Sequence of chain 1.A:
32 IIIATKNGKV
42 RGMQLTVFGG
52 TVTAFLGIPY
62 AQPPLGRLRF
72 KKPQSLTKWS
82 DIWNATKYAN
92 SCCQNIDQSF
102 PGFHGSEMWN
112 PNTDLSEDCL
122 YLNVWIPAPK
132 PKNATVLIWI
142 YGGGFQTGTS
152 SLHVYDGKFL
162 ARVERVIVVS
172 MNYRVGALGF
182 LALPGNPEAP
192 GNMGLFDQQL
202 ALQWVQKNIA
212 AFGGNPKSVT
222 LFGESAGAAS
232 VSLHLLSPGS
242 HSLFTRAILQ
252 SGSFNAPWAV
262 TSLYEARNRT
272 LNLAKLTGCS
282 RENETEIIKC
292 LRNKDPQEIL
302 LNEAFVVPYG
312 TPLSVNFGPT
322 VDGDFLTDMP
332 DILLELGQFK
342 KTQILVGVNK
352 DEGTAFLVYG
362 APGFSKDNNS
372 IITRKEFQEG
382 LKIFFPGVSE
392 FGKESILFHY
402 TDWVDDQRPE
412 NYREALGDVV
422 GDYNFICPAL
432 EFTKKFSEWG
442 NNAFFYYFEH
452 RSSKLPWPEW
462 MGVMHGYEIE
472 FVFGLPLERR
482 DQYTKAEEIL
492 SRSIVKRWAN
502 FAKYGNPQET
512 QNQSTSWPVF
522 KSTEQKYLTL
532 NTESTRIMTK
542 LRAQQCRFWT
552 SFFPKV

Binding-site contacts:
Ligand atom O5 contacts residue SER366 of chain 1.A at 3.8 Å.
Ligand atom C5 contacts residue GLY364 of chain 1.A at 4.2 Å.
Ligand atom O7 contacts residue ASN369 of chain 1.A at 2.6 Å (h-bond).
Ligand atom C6 contacts residue PHE365 of chain 1.A at 4.0 Å (hydrophobic).
Ligand atom C6 contacts residue SER366 of chain 1.A at 4.0 Å.
Ligand atom N2 contacts residue ASN369 of chain 1.A at 3.0 Å (h-bond).
Ligand atom C8 contacts residue ILE372 of chain 1.A at 4.3 Å (hydrophobic).
Ligand atom C7 contacts residue ASN369 of chain 1.A at 3.0 Å.
Ligand atom C5 contacts residue PHE365 of chain 1.A at 4.3 Å (hydrophobic).
Ligand atom C4 contacts residue ASN369 of chain 1.A at 4.2 Å.
Ligand atom C8 contacts residue ASN370 of chain 1.A at 3.7 Å.
Ligand atom C8 contacts residue ASN369 of chain 1.A at 4.4 Å.
Ligand atom C3 contacts residue ASN369 of chain 1.A at 3.8 Å.
Ligand atom O4 contacts residue GLY364 of chain 1.A at 4.2 Å.
Ligand atom C1 contacts residue SER366 of chain 1.A at 4.4 Å.
Ligand atom O2 contacts residue SER366 of chain 1.A at 4.1 Å.
Ligand atom C1 contacts residue ASN369 of chain 1.A at 1.4 Å.
Ligand atom C3 contacts residue GLY364 of chain 1.A at 4.2 Å.
Ligand atom C7 contacts residue ASN370 of chain 1.A at 4.3 Å.
Ligand atom O5 contacts residue ASN369 of chain 1.A at 2.3 Å (h-bond).
Ligand atom C2 contacts residue ASN369 of chain 1.A at 2.5 Å.
Ligand atom O6 contacts residue GLU377 of chain 1.A at 4.1 Å.
Ligand atom C5 contacts residue ASN369 of chain 1.A at 3.6 Å.
Ligand atom O6 contacts residue SER366 of chain 1.A at 3.9 Å.
Ligand atom C1 contacts residue GLY364 of chain 1.A at 4.3 Å.
Ligand atom C5 contacts residue SER366 of chain 1.A at 4.2 Å.
Ligand atom O7 contacts residue ASN370 of chain 1.A at 4.3 Å.

A small-molecule ligand and the protein it binds are described below.
Small molecule (SMILES): CC(=O)N[C@H]1[C@H](O[C@H]2[C@H](O)[C@@H](NC(C)=O)CO[C@@H]2CO[C@@H]2O[C@@H](C)[C@@H](O)[C@@H](O)[C@@H]2O)O[C@H](CO)[C@@H](O)[C@@H]1O